Sequence of chain 2.A:
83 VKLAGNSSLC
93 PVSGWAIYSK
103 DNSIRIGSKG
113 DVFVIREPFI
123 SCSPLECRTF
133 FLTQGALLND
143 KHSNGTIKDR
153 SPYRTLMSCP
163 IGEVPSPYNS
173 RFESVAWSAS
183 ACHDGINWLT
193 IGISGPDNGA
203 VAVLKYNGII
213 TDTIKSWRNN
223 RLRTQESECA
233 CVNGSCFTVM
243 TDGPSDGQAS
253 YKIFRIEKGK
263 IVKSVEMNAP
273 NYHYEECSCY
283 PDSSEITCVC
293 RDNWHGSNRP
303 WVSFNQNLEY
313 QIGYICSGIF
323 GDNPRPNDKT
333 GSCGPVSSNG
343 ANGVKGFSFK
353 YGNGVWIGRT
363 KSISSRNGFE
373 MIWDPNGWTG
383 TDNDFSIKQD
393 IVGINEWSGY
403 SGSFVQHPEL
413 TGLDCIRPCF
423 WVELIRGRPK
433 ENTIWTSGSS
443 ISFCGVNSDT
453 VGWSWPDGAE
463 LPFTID

Binding-site contacts:
Ligand atom N2 contacts residue ASN235 of chain 2.A at 1.4 Å (h-bond).
Ligand atom O5 contacts residue LYS84 of chain 2.A at 4.4 Å.
Ligand atom O3 contacts residue ASN235 of chain 2.A at 4.1 Å.
Ligand atom C8 contacts residue GLN308 of chain 2.A at 3.9 Å.
Ligand atom C7 contacts residue GLN308 of chain 2.A at 3.3 Å.
Ligand atom O5 contacts residue ASN235 of chain 2.A at 2.5 Å (h-bond).
Ligand atom O7 contacts residue VAL234 of chain 2.A at 4.1 Å.
Ligand atom N2 contacts residue GLN308 of chain 2.A at 3.7 Å.
Ligand atom O7 contacts residue SER286 of chain 2.A at 4.2 Å.
Ligand atom O7 contacts residue ASN235 of chain 2.A at 3.2 Å.
Ligand atom C7 contacts residue ASN235 of chain 2.A at 2.7 Å.
Ligand atom C3 contacts residue ASN235 of chain 2.A at 3.0 Å.
Ligand atom C4 contacts residue ASN235 of chain 2.A at 3.9 Å.
Ligand atom C1 contacts residue ASN235 of chain 2.A at 1.5 Å.
Ligand atom C5 contacts residue ASN235 of chain 2.A at 3.7 Å.
Ligand atom O7 contacts residue GLN308 of chain 2.A at 2.9 Å (h-bond).
Ligand atom C2 contacts residue ASN235 of chain 2.A at 1.8 Å.
Ligand atom C8 contacts residue ASN235 of chain 2.A at 3.8 Å.

A protein and the small-molecule ligand that binds it are described below.
Small molecule (SMILES): CC(=O)N[C@@H]1[C@@H](O)[C@H](O)[C@@H](CO)O[C@H]1O